Binding-site contacts:
Ligand atom C6 contacts residue LEU193 of chain 1.A at 3.2 Å (hydrophobic).
Ligand atom C20 contacts residue ARG76 of chain 1.A at 3.7 Å.
Ligand atom C7 contacts residue GLU141 of chain 1.A at 3.1 Å.
Ligand atom N5 contacts residue GLY80 of chain 1.A at 3.5 Å.
Ligand atom C7 contacts residue LEU193 of chain 1.A at 3.5 Å (hydrophobic).
Ligand atom C10 contacts residue LEU77 of chain 1.A at 3.8 Å (hydrophobic).
Ligand atom N contacts residue GLU141 of chain 1.A at 3.8 Å.
Ligand atom C21 contacts residue ARG87 of chain 1.A at 3.3 Å.
Ligand atom C13 contacts residue LEU77 of chain 1.A at 3.5 Å (hydrophobic).
Ligand atom C8 contacts residue LEU143 of chain 1.A at 3.8 Å (hydrophobic).
Ligand atom C4 contacts residue LEU193 of chain 1.A at 3.6 Å (hydrophobic).
Ligand atom N3 contacts residue LEU77 of chain 1.A at 2.8 Å (h-bond).
Ligand atom C14 contacts residue LEU77 of chain 1.A at 3.8 Å (hydrophobic).
Ligand atom C7 contacts residue ALA98 of chain 1.A at 3.6 Å (hydrophobic).
Ligand atom N2 contacts residue LEU143 of chain 1.A at 3.0 Å (h-bond).
Ligand atom C23 contacts residue CYS204 of chain 1.A at 3.8 Å (hydrophobic).
Ligand atom C11 contacts residue LEU77 of chain 1.A at 3.8 Å (hydrophobic).
Ligand atom C7 contacts residue LEU143 of chain 1.A at 3.8 Å (hydrophobic).
Ligand atom C20 contacts residue LEU77 of chain 1.A at 3.3 Å (hydrophobic).
Ligand atom N1 contacts residue LEU193 of chain 1.A at 3.5 Å.
Ligand atom C contacts residue GLY78 of chain 1.A at 3.6 Å.
Ligand atom C25 contacts residue ASP190 of chain 1.A at 3.2 Å.
Ligand atom C9 contacts residue LEU143 of chain 1.A at 3.6 Å (hydrophobic).
Ligand atom N2 contacts residue LEU77 of chain 1.A at 3.8 Å.
Ligand atom C16 contacts residue LEU77 of chain 1.A at 3.6 Å (hydrophobic).
Ligand atom C18 contacts residue GLN150 of chain 1.A at 3.6 Å.
Ligand atom C contacts residue ARG79 of chain 1.A at 3.6 Å.
Ligand atom N contacts residue LEU143 of chain 1.A at 3.1 Å (h-bond).
Ligand atom N contacts residue LEU142 of chain 1.A at 3.8 Å.
Ligand atom C13 contacts residue GLY146 of chain 1.A at 3.7 Å.
Ligand atom C10 contacts residue LEU143 of chain 1.A at 3.6 Å (hydrophobic).
Ligand atom O2 contacts residue LEU143 of chain 1.A at 3.1 Å (h-bond).
Ligand atom N4 contacts residue CYS204 of chain 1.A at 3.7 Å.
Ligand atom O3 contacts residue SER147 of chain 1.A at 3.7 Å.
Ligand atom C12 contacts residue GLY146 of chain 1.A at 3.8 Å.
Ligand atom C21 contacts residue GLU144 of chain 1.A at 3.5 Å.
Ligand atom N5 contacts residue ASP205 of chain 1.A at 3.2 Å (salt-bridge).
Ligand atom C5 contacts residue LEU193 of chain 1.A at 3.2 Å (hydrophobic).
Ligand atom O3 contacts residue ASP190 of chain 1.A at 2.9 Å (salt-bridge).
Ligand atom C22 contacts residue MET140 of chain 1.A at 3.8 Å (hydrophobic).

The protein below binds the small molecule below.
Small molecule (SMILES): COc1cc(C(=O)NC2CCOCC2)ccc1Nc1nccc(-c2cnc3c(c2)[C@@](C)(CO)CN3)n1

Sequence of chain 1.A:
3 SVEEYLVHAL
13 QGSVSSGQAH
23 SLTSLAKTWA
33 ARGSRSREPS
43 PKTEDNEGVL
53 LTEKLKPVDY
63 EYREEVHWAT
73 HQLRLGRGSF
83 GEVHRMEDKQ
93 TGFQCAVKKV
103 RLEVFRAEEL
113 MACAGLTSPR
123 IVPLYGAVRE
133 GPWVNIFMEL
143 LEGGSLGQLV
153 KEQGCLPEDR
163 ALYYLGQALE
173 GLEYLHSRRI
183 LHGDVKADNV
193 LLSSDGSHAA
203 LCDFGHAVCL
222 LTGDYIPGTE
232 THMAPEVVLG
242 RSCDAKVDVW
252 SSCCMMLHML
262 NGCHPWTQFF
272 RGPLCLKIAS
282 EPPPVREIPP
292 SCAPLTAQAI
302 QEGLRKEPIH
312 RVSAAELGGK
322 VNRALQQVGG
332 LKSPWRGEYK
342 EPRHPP